Binding-site contacts:
Ligand atom O7 contacts residue ASN416 of chain 1.Q at 3.9 Å.
Ligand atom C8 contacts residue SER415 of chain 1.Q at 4.1 Å.
Ligand atom C5 contacts residue PRO261 of chain 1.Q at 4.5 Å (hydrophobic).
Ligand atom O5 contacts residue ASN416 of chain 1.Q at 2.3 Å (h-bond).
Ligand atom C8 contacts residue VAL414 of chain 1.Q at 3.4 Å (hydrophobic).
Ligand atom C7 contacts residue ASN416 of chain 1.Q at 3.6 Å.
Ligand atom C8 contacts residue NAG1 of chain 1.FB at 3.8 Å.
Ligand atom C4 contacts residue ASN416 of chain 1.Q at 4.2 Å.
Ligand atom O7 contacts residue VAL414 of chain 1.Q at 4.0 Å.
Ligand atom O6 contacts residue PRO261 of chain 1.Q at 3.4 Å.
Ligand atom C7 contacts residue VAL414 of chain 1.Q at 4.5 Å (hydrophobic).
Ligand atom O5 contacts residue PRO261 of chain 1.Q at 3.7 Å.
Ligand atom C6 contacts residue PRO261 of chain 1.Q at 4.3 Å (hydrophobic).
Ligand atom C3 contacts residue ASN416 of chain 1.Q at 3.8 Å.
Ligand atom N2 contacts residue ASN232 of chain 1.Q at 4.5 Å.
Ligand atom C1 contacts residue ASN416 of chain 1.Q at 1.4 Å.
Ligand atom N2 contacts residue ASN416 of chain 1.Q at 2.9 Å (h-bond).
Ligand atom C1 contacts residue PRO261 of chain 1.Q at 4.4 Å (hydrophobic).
Ligand atom C5 contacts residue ASN416 of chain 1.Q at 3.6 Å.
Ligand atom C2 contacts residue ASN416 of chain 1.Q at 2.5 Å.

The small molecule below binds the protein below.
Small molecule (SMILES): CC(=O)N[C@H]1[C@H](O[C@H]2[C@H](O)[C@@H](NC(C)=O)CO[C@@H]2CO)O[C@H](CO)[C@@H](O)[C@@H]1O

Sequence of chain 1.Q:
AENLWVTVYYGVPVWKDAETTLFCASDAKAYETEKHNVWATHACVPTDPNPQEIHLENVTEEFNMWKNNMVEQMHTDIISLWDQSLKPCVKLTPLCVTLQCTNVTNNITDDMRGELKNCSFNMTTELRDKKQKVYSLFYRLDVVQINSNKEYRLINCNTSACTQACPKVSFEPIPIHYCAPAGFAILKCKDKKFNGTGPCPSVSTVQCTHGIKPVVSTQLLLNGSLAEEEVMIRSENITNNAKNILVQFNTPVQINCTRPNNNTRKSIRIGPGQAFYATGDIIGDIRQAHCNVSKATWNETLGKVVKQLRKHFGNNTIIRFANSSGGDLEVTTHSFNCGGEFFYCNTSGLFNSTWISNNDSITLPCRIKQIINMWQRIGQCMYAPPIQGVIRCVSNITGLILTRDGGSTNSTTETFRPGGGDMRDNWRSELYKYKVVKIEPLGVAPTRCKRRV